Sequence of chain 1.A:
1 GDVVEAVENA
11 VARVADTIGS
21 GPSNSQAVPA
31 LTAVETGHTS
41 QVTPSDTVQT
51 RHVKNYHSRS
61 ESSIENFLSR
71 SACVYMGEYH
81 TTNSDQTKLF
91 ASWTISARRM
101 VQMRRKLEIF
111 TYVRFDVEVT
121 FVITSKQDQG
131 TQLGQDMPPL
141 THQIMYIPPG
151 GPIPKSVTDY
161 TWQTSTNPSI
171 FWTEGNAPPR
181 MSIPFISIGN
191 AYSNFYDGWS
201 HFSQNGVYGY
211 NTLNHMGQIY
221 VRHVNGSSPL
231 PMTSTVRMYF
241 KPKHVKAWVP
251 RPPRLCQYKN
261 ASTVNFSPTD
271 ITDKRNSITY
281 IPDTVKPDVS

This small molecule binds to this protein.
Small molecule (SMILES): NCCCCCCCCCCCC(=O)O

Binding-site contacts:
Ligand atom C7 contacts residue ILE95 of chain 1.A at 4.3 Å (hydrophobic).
Ligand atom C9 contacts residue PHE240 of chain 1.A at 4.1 Å (hydrophobic).
Ligand atom N contacts residue TYR146 of chain 1.A at 4.1 Å.
Ligand atom C4 contacts residue ILE183 of chain 1.A at 4.2 Å (hydrophobic).
Ligand atom C3 contacts residue ILE95 of chain 1.A at 4.2 Å (hydrophobic).
Ligand atom O contacts residue ASN194 of chain 1.A at 3.0 Å (h-bond).
Ligand atom C7 contacts residue TYR192 of chain 1.A at 4.4 Å (hydrophobic).
Ligand atom C5 contacts residue PHE240 of chain 1.A at 4.1 Å (hydrophobic).
Ligand atom C1 contacts residue ILE183 of chain 1.A at 4.2 Å (hydrophobic).
Ligand atom C7 contacts residue VAL117 of chain 1.A at 4.3 Å (hydrophobic).
Ligand atom C contacts residue ASN194 of chain 1.A at 4.0 Å.
Ligand atom C5 contacts residue ILE183 of chain 1.A at 4.4 Å (hydrophobic).
Ligand atom O contacts residue VAL113 of chain 1.A at 4.0 Å.
Ligand atom C contacts residue TYR210 of chain 1.A at 4.1 Å (hydrophobic).
Ligand atom C10 contacts residue MET216 of chain 1.A at 3.6 Å (hydrophobic).
Ligand atom C contacts residue TYR192 of chain 1.A at 4.2 Å (hydrophobic).
Ligand atom OXT contacts residue TYR210 of chain 1.A at 3.0 Å (h-bond).
Ligand atom O contacts residue LEU107 of chain 1.A at 4.4 Å.
Ligand atom C9 contacts residue TYR192 of chain 1.A at 4.1 Å (hydrophobic).
Ligand atom C1 contacts residue VAL119 of chain 1.A at 4.2 Å (hydrophobic).
Ligand atom C8 contacts residue TYR192 of chain 1.A at 3.6 Å (hydrophobic).
Ligand atom C1 contacts residue ILE219 of chain 1.A at 4.1 Å (hydrophobic).
Ligand atom OXT contacts residue ASN194 of chain 1.A at 4.3 Å.
Ligand atom CA2 contacts residue PHE115 of chain 1.A at 4.3 Å (hydrophobic).
Ligand atom C3 contacts residue ILE183 of chain 1.A at 3.7 Å (hydrophobic).
Ligand atom N contacts residue MET181 of chain 1.A at 3.9 Å.
Ligand atom C10 contacts residue TYR192 of chain 1.A at 4.3 Å (hydrophobic).
Ligand atom O contacts residue TYR192 of chain 1.A at 3.9 Å.
Ligand atom C4 contacts residue ILE95 of chain 1.A at 4.0 Å (hydrophobic).
Ligand atom C6 contacts residue ILE95 of chain 1.A at 4.1 Å (hydrophobic).
Ligand atom C9 contacts residue PHE115 of chain 1.A at 4.1 Å (hydrophobic).
Ligand atom C7 contacts residue PHE240 of chain 1.A at 3.9 Å (hydrophobic).
Ligand atom C2 contacts residue TYR146 of chain 1.A at 3.9 Å (hydrophobic).
Ligand atom C5 contacts residue ILE95 of chain 1.A at 3.8 Å (hydrophobic).
Ligand atom C2 contacts residue ILE95 of chain 1.A at 3.8 Å (hydrophobic).
Ligand atom C6 contacts residue TYR192 of chain 1.A at 4.4 Å (hydrophobic).
Ligand atom OXT contacts residue MET216 of chain 1.A at 4.2 Å.
Ligand atom C2 contacts residue ILE183 of chain 1.A at 4.2 Å (hydrophobic).
Ligand atom C8 contacts residue MET216 of chain 1.A at 3.9 Å (hydrophobic).
Ligand atom N contacts residue ILE219 of chain 1.A at 4.0 Å.